Binding-site contacts:
Ligand atom CD1 contacts residue HIS177 of chain 1.B at 3.2 Å.
Ligand atom CB contacts residue GLU216 of chain 1.B at 3.6 Å.
Ligand atom CA contacts residue GLY224 of chain 1.B at 3.9 Å.
Ligand atom CG1 contacts residue HIS177 of chain 1.B at 3.4 Å.
Ligand atom CA contacts residue SER220 of chain 1.B at 3.5 Å.
Ligand atom CD2 contacts residue GLU216 of chain 1.B at 4.0 Å.
Ligand atom N contacts residue HIS177 of chain 1.B at 3.8 Å.
Ligand atom O contacts residue HIS177 of chain 1.B at 2.7 Å (h-bond).
Ligand atom N contacts residue SER220 of chain 1.B at 3.0 Å (h-bond).
Ligand atom CD1 contacts residue SER220 of chain 1.B at 3.8 Å.
Ligand atom CB contacts residue ILE221 of chain 1.B at 3.5 Å (hydrophobic).
Ligand atom O contacts residue ARG187 of chain 1.B at 3.0 Å (salt-bridge).
Ligand atom CG2 contacts residue ARG187 of chain 1.B at 3.5 Å.
Ligand atom C contacts residue HIS177 of chain 1.B at 3.8 Å.
Ligand atom CD1 contacts residue HIS177 of chain 1.B at 3.5 Å.
Ligand atom CB contacts residue SER220 of chain 1.B at 4.0 Å.
Ligand atom C contacts residue GLY224 of chain 1.B at 3.7 Å.
Ligand atom CD1 contacts residue TYR180 of chain 1.B at 3.5 Å (hydrophobic).
Ligand atom CA contacts residue ARG187 of chain 1.B at 3.6 Å.
Ligand atom CG contacts residue HIS177 of chain 1.B at 3.7 Å.
Ligand atom C contacts residue SER220 of chain 1.B at 4.0 Å.
Ligand atom O contacts residue ILE221 of chain 1.B at 4.0 Å.
Ligand atom O contacts residue SER220 of chain 1.B at 3.4 Å.
Ligand atom C contacts residue ARG187 of chain 1.B at 3.5 Å.
Ligand atom CB contacts residue PHE225 of chain 1.B at 3.8 Å (hydrophobic).
Ligand atom N contacts residue GLY224 of chain 1.B at 3.4 Å (h-bond).
Ligand atom C contacts residue GLY224 of chain 1.B at 3.8 Å.
Ligand atom CD2 contacts residue HIS177 of chain 1.B at 3.9 Å.
Ligand atom CG1 contacts residue SER220 of chain 1.B at 3.9 Å.
Ligand atom CA contacts residue SER220 of chain 1.B at 3.9 Å.
Ligand atom CB contacts residue TYR180 of chain 1.B at 3.9 Å (hydrophobic).
Ligand atom O contacts residue GLY224 of chain 1.B at 3.3 Å.
Ligand atom CA contacts residue GLY224 of chain 1.B at 4.0 Å.
Ligand atom CD1 contacts residue THR174 of chain 1.B at 3.9 Å.
Ligand atom N contacts residue ARG187 of chain 1.B at 3.7 Å.
Ligand atom CG2 contacts residue GLY181 of chain 1.B at 3.9 Å.
Ligand atom C contacts residue SER220 of chain 1.B at 3.8 Å.
Ligand atom CG2 contacts residue TYR180 of chain 1.B at 3.5 Å (hydrophobic).
Ligand atom O contacts residue SER220 of chain 1.B at 3.6 Å (h-bond).
Ligand atom CD2 contacts residue ILE217 of chain 1.B at 3.9 Å (hydrophobic).

Sequence of chain 1.B:
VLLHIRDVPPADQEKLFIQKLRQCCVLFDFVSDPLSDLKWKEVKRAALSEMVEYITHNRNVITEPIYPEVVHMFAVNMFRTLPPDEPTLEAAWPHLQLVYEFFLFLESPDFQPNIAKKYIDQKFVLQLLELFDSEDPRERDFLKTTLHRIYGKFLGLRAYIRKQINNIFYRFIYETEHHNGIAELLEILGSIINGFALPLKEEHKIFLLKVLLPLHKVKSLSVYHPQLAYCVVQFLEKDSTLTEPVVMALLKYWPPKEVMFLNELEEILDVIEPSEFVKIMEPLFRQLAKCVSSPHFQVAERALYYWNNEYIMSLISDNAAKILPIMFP

This protein binds this small molecule.
Small molecule (SMILES): CC[C@H](C)[C@H](NC(=O)[C@@H]1CCCN1C(=O)[C@H](C)NC(=O)[C@H](CC(C)C)NC(=O)[C@H](C)N)C(=O)N1CCC[C@H]1C(=O)N[C@@H](C)C=O